This small molecule binds to this protein.
Small molecule (SMILES): CC(C)C[C@H](NC(=O)[C@H](C)N)C(=O)N[C@@H](C)C(=O)N[C@@H](C)C(=O)N[C@H](C(=O)N[C@@H](Cc1ccccc1)C(=O)NCC(=O)NCC(=O)N[C@@H](C)C=O)[C@@H](C)O

Binding-site contacts:
Ligand atom CA contacts residue PHE33 of chain 1.D at 3.8 Å (hydrophobic).
Ligand atom CB contacts residue LYS123 of chain 1.D at 3.8 Å.
Ligand atom O contacts residue ASN122 of chain 1.D at 3.5 Å (h-bond).
Ligand atom O contacts residue PHE124 of chain 1.D at 3.4 Å (h-bond).
Ligand atom N contacts residue MET1 of chain 1.D at 3.3 Å (h-bond).
Ligand atom O contacts residue ASN122 of chain 1.D at 3.0 Å (h-bond).
Ligand atom CG2 contacts residue LYS123 of chain 1.D at 3.7 Å.
Ligand atom O contacts residue PHE124 of chain 1.D at 3.0 Å (h-bond).
Ligand atom CE1 contacts residue PHE15 of chain 1.D at 3.7 Å (hydrophobic).
Ligand atom CA contacts residue PHE124 of chain 1.D at 3.5 Å (hydrophobic).
Ligand atom N contacts residue ASN122 of chain 1.D at 3.8 Å.
Ligand atom O contacts residue GLU117 of chain 1.D at 3.4 Å.
Ligand atom O contacts residue TYR34 of chain 1.D at 3.3 Å (h-bond).
Ligand atom N contacts residue GLU117 of chain 1.D at 3.5 Å (salt-bridge).
Ligand atom O contacts residue GLY35 of chain 1.D at 3.6 Å.
Ligand atom CE2 contacts residue PHE15 of chain 1.D at 3.3 Å (hydrophobic).
Ligand atom O contacts residue GLU117 of chain 1.D at 3.1 Å (salt-bridge).
Ligand atom CB contacts residue ALA121 of chain 1.D at 3.5 Å (hydrophobic).
Ligand atom OG1 contacts residue ASN122 of chain 1.D at 3.1 Å (h-bond).
Ligand atom C contacts residue PHE124 of chain 1.D at 3.6 Å (hydrophobic).
Ligand atom CB contacts residue GLN18 of chain 1.D at 3.5 Å.
Ligand atom O contacts residue LYS123 of chain 1.D at 3.3 Å.
Ligand atom CA contacts residue ARG32 of chain 1.D at 3.2 Å.
Ligand atom N contacts residue ARG32 of chain 1.D at 3.1 Å (salt-bridge).
Ligand atom CZ contacts residue PHE15 of chain 1.D at 3.2 Å (hydrophobic).
Ligand atom C contacts residue GLU117 of chain 1.D at 3.6 Å.
Ligand atom CB contacts residue MET3 of chain 1.D at 3.8 Å (hydrophobic).
Ligand atom C contacts residue ARG32 of chain 1.D at 3.6 Å.
Ligand atom CZ contacts residue VAL11 of chain 1.D at 3.7 Å (hydrophobic).
Ligand atom O contacts residue TYR125 of chain 1.D at 3.3 Å.
Ligand atom N contacts residue MET3 of chain 1.D at 3.6 Å.
Ligand atom C contacts residue PHE124 of chain 1.D at 3.5 Å (hydrophobic).
Ligand atom N contacts residue PHE124 of chain 1.D at 2.6 Å (h-bond).
Ligand atom CA contacts residue PHE124 of chain 1.D at 3.4 Å (hydrophobic).
Ligand atom CB contacts residue ASN122 of chain 1.D at 3.4 Å.
Ligand atom CD2 contacts residue GLN18 of chain 1.D at 3.8 Å.
Ligand atom O contacts residue ASN122 of chain 1.D at 2.9 Å (h-bond).
Ligand atom CB contacts residue GLU14 of chain 1.D at 3.7 Å.
Ligand atom CB contacts residue ASN122 of chain 1.D at 3.8 Å.
Ligand atom C contacts residue ASN122 of chain 1.D at 3.6 Å.

Sequence of chain 1.D:
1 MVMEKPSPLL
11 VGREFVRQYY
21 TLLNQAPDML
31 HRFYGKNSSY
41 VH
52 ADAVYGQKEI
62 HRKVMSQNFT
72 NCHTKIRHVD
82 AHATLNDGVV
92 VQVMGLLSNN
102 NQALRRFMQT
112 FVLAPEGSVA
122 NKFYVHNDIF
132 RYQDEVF